Binding-site contacts:
Ligand atom O3' contacts residue HIS157 of chain 1.B at 3.0 Å (h-bond).
Ligand atom C1A contacts residue GLU470 of chain 1.B at 3.3 Å.
Ligand atom C5' contacts residue TRP463 of chain 1.B at 3.7 Å (hydrophobic).
Ligand atom O3' contacts residue TRP471 of chain 1.B at 3.0 Å (h-bond).
Ligand atom O4' contacts residue TRP463 of chain 1.B at 3.0 Å.
Ligand atom O2' contacts residue GLU416 of chain 1.B at 2.7 Å (salt-bridge).
Ligand atom C6' contacts residue GLU470 of chain 1.B at 3.2 Å.
Ligand atom C2 contacts residue SER206 of chain 1.B at 3.3 Å.
Ligand atom O2' contacts residue GLU203 of chain 1.B at 3.3 Å (salt-bridge).
Ligand atom C2A contacts residue GLU470 of chain 1.B at 3.5 Å.
Ligand atom C4A contacts residue GLN477 of chain 1.B at 3.3 Å.
Ligand atom O2A contacts residue TRP471 of chain 1.B at 3.3 Å.
Ligand atom O6' contacts residue GLU470 of chain 1.B at 3.4 Å (salt-bridge).
Ligand atom C3A contacts residue GLU470 of chain 1.B at 3.6 Å.
Ligand atom C3' contacts residue GLU416 of chain 1.B at 3.4 Å.
Ligand atom C3A contacts residue GLN477 of chain 1.B at 3.4 Å.
Ligand atom O2A contacts residue GLU470 of chain 1.B at 2.7 Å (salt-bridge).
Ligand atom C5' contacts residue TYR345 of chain 1.B at 3.2 Å (hydrophobic).
Ligand atom O5' contacts residue TYR345 of chain 1.B at 3.3 Å (h-bond).
Ligand atom O4A contacts residue GLN477 of chain 1.B at 2.7 Å (h-bond).
Ligand atom O3A contacts residue SER473 of chain 1.B at 2.8 Å (h-bond).
Ligand atom C2' contacts residue GLU203 of chain 1.B at 3.6 Å.
Ligand atom O4A contacts residue SER473 of chain 1.B at 3.1 Å (h-bond).
Ligand atom C3 contacts residue SER206 of chain 1.B at 3.6 Å.
Ligand atom C3A contacts residue SER473 of chain 1.B at 3.5 Å.
Ligand atom C1 contacts residue GLU203 of chain 1.B at 3.3 Å.
Ligand atom C1' contacts residue GLU416 of chain 1.B at 3.0 Å.
Ligand atom O5' contacts residue GLU416 of chain 1.B at 3.5 Å (salt-bridge).
Ligand atom O2' contacts residue ASN202 of chain 1.B at 2.9 Å (h-bond).
Ligand atom O4' contacts residue GLN53 of chain 1.B at 2.8 Å (h-bond).
Ligand atom C5A contacts residue GLN477 of chain 1.B at 3.6 Å.
Ligand atom O3A contacts residue GLU470 of chain 1.B at 2.9 Å (salt-bridge).
Ligand atom O2' contacts residue HIS157 of chain 1.B at 3.5 Å (h-bond).
Ligand atom C2 contacts residue GLU203 of chain 1.B at 3.2 Å.
Ligand atom C5' contacts residue GLU416 of chain 1.B at 3.5 Å.
Ligand atom O4' contacts residue GLU470 of chain 1.B at 2.7 Å (salt-bridge).
Ligand atom C1' contacts residue GLU203 of chain 1.B at 3.2 Å.
Ligand atom O3' contacts residue GLN53 of chain 1.B at 2.7 Å (h-bond).
Ligand atom C2' contacts residue GLU416 of chain 1.B at 3.3 Å.
Ligand atom N1 contacts residue GLU203 of chain 1.B at 2.6 Å (salt-bridge).

Sequence of chain 1.B:
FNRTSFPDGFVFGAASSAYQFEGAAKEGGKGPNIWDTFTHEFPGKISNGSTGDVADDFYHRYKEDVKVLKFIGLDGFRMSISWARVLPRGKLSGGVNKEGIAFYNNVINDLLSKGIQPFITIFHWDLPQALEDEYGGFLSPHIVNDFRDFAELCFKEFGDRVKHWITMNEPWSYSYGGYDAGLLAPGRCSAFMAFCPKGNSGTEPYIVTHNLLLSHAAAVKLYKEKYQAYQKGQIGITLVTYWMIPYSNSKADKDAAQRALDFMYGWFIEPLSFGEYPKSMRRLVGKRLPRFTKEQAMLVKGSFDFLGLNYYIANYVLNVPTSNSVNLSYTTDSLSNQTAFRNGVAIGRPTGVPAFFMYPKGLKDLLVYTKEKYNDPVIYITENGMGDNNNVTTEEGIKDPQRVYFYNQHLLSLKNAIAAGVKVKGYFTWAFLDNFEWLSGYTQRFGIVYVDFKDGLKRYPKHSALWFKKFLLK

The protein below binds the small molecule below.
Small molecule (SMILES): [H]/N=C(\Cc1ccccc1)N[C@@H]1O[C@H](CO[C@@H]2OC[C@@H](O)[C@H](O)[C@H]2O)[C@@H](O)[C@H](O)[C@H]1O